The protein below binds the small molecule below.
Small molecule (SMILES): NC(N)=NCCC[C@H](NC(=O)[C@@H]1CCCN1)C(=O)N[C@H](C=O)CC1=NC=NC1

Sequence of chain 18.T:
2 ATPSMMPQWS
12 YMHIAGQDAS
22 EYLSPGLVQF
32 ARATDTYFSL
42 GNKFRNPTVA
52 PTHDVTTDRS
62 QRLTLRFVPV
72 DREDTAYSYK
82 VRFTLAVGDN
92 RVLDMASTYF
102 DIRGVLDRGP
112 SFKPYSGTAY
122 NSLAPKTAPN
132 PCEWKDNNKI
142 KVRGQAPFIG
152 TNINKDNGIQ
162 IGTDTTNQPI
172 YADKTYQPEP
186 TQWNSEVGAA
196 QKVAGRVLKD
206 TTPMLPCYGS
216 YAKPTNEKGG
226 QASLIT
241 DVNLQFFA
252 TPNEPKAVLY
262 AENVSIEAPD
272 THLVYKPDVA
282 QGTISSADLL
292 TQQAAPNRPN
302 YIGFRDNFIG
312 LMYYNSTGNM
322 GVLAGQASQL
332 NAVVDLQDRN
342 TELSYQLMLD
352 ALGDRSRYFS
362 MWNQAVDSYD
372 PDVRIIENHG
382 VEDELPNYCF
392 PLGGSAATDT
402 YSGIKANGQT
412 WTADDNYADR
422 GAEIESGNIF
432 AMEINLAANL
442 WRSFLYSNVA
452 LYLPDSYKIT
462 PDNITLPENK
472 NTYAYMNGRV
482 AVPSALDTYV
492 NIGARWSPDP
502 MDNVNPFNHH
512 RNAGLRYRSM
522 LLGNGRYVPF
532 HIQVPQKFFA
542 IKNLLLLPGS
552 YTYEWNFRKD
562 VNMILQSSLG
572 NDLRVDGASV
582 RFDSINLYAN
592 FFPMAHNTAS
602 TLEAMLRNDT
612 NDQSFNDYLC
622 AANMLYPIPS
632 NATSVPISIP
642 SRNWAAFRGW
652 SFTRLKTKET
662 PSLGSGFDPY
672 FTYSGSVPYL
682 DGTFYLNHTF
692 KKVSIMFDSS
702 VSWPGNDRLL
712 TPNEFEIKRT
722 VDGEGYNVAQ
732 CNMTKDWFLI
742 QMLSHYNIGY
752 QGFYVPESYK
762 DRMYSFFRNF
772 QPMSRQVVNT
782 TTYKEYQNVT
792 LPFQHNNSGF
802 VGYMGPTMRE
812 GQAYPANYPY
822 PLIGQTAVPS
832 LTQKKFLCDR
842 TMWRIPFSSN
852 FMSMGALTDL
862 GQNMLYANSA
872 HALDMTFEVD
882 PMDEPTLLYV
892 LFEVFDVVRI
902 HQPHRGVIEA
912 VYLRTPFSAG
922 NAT

Sequence of chain 18.V:
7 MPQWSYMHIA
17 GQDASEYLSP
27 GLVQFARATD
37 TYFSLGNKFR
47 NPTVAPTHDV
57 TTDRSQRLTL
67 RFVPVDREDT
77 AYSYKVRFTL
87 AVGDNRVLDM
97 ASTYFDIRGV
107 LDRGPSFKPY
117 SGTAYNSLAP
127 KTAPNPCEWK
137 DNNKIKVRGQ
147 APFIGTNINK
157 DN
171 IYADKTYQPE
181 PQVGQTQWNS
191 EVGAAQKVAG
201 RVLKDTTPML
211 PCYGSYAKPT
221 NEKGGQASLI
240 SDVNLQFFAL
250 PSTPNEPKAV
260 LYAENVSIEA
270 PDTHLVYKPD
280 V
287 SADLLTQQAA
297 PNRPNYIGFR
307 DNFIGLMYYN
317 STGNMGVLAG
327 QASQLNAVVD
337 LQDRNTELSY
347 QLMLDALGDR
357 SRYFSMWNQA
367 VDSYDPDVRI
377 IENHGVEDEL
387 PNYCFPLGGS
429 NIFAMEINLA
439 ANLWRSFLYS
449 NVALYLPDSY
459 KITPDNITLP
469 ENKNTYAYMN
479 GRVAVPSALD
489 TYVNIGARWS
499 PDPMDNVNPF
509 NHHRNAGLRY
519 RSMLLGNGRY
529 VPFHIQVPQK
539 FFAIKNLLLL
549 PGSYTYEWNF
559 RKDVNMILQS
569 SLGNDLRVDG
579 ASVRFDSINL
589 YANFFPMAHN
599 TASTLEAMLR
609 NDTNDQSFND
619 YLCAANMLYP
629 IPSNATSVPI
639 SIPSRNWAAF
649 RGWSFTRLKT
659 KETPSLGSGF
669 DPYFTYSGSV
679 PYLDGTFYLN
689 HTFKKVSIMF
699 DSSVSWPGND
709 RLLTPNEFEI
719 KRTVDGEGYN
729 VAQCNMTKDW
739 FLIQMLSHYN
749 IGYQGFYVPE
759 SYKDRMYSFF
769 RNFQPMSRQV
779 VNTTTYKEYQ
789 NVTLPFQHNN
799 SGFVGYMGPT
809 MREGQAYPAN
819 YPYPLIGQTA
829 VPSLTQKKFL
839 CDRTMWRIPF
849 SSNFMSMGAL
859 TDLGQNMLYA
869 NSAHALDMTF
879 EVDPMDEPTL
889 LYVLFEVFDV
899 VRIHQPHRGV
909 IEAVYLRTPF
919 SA

Binding-site contacts:
Ligand atom CB contacts residue ARG649 of chain 18.T at 3.8 Å.
Ligand atom O contacts residue ARG649 of chain 18.T at 3.2 Å (salt-bridge).
Ligand atom CD2 contacts residue GLU894 of chain 18.T at 4.2 Å.
Ligand atom CG contacts residue ASN617 of chain 18.T at 3.6 Å.
Ligand atom CE1 contacts residue MET843 of chain 18.T at 4.1 Å (hydrophobic).
Ligand atom CB contacts residue TYR619 of chain 18.T at 3.1 Å (hydrophobic).
Ligand atom ND1 contacts residue LEU348 of chain 18.T at 4.2 Å.
Ligand atom CB contacts residue PHE896 of chain 18.T at 3.9 Å (hydrophobic).
Ligand atom CA contacts residue TYR619 of chain 18.T at 3.6 Å (hydrophobic).
Ligand atom CA contacts residue CYS621 of chain 18.T at 3.1 Å (hydrophobic).
Ligand atom CB contacts residue CYS621 of chain 18.T at 3.7 Å (hydrophobic).
Ligand atom CG contacts residue GLU894 of chain 18.T at 3.8 Å.
Ligand atom O contacts residue TYR619 of chain 18.T at 3.9 Å.
Ligand atom N contacts residue TYR619 of chain 18.T at 3.4 Å.
Ligand atom CA contacts residue ARG649 of chain 18.T at 3.9 Å.
Ligand atom CB contacts residue GLU894 of chain 18.T at 4.2 Å.
Ligand atom CA contacts residue TYR619 of chain 18.T at 3.8 Å (hydrophobic).
Ligand atom C contacts residue ARG649 of chain 18.T at 4.2 Å.
Ligand atom N contacts residue ASN617 of chain 18.T at 2.8 Å (h-bond).
Ligand atom CG contacts residue PHE896 of chain 18.T at 3.4 Å (hydrophobic).
Ligand atom CD2 contacts residue ARG845 of chain 18.T at 3.8 Å.
Ligand atom C contacts residue TYR619 of chain 18.T at 3.4 Å (hydrophobic).
Ligand atom CE1 contacts residue LEU348 of chain 18.T at 4.0 Å (hydrophobic).
Ligand atom ND1 contacts residue GLU894 of chain 18.T at 3.9 Å.
Ligand atom N contacts residue ASP618 of chain 18.T at 3.5 Å (salt-bridge).
Ligand atom C contacts residue ASN617 of chain 18.T at 4.2 Å.
Ligand atom CB contacts residue ARG649 of chain 18.T at 3.6 Å.
Ligand atom CA contacts residue ASN617 of chain 18.T at 4.2 Å.
Ligand atom CD contacts residue CYS621 of chain 18.T at 4.2 Å (hydrophobic).
Ligand atom N contacts residue ARG649 of chain 18.T at 3.8 Å.
Ligand atom CB contacts residue TYR619 of chain 18.T at 4.0 Å (hydrophobic).
Ligand atom CA contacts residue ARG649 of chain 18.T at 4.0 Å.
Ligand atom CE1 contacts residue GLU894 of chain 18.T at 4.3 Å.
Ligand atom N contacts residue TYR619 of chain 18.T at 3.7 Å.
Ligand atom CG contacts residue ARG46 of chain 18.V at 3.7 Å.
Ligand atom C contacts residue ARG649 of chain 18.T at 3.8 Å.
Ligand atom CD contacts residue ASN617 of chain 18.T at 2.8 Å.
Ligand atom O contacts residue ARG845 of chain 18.T at 4.2 Å.
Ligand atom CD contacts residue ARG46 of chain 18.V at 3.9 Å.
Ligand atom N contacts residue CYS621 of chain 18.T at 3.2 Å (h-bond).